Binding-site contacts:
Ligand atom C4 contacts residue ASN100 of chain 3.B at 4.2 Å.
Ligand atom C7 contacts residue ASN100 of chain 3.B at 3.9 Å.
Ligand atom C2 contacts residue ASN100 of chain 3.B at 2.5 Å.
Ligand atom C6 contacts residue TYR127 of chain 3.B at 3.5 Å (hydrophobic).
Ligand atom C5 contacts residue ASN100 of chain 3.B at 3.6 Å.
Ligand atom C4 contacts residue ILE130 of chain 3.B at 3.8 Å (hydrophobic).
Ligand atom C1 contacts residue ASN100 of chain 3.B at 1.4 Å.
Ligand atom N2 contacts residue ASN100 of chain 3.B at 2.9 Å (h-bond).
Ligand atom C1 contacts residue SER102 of chain 3.B at 3.9 Å.
Ligand atom O5 contacts residue SER102 of chain 3.B at 3.5 Å (h-bond).
Ligand atom O3 contacts residue ILE130 of chain 3.B at 3.5 Å.
Ligand atom C3 contacts residue ILE130 of chain 3.B at 4.0 Å (hydrophobic).
Ligand atom C5 contacts residue SER102 of chain 3.B at 3.7 Å.
Ligand atom C5 contacts residue SER102 of chain 3.B at 4.4 Å.
Ligand atom C8 contacts residue ASN100 of chain 3.B at 4.1 Å.
Ligand atom O5 contacts residue ASN100 of chain 3.B at 2.3 Å (h-bond).
Ligand atom C6 contacts residue SER102 of chain 3.B at 3.5 Å.
Ligand atom O4 contacts residue ILE130 of chain 3.B at 4.1 Å.
Ligand atom O5 contacts residue SER102 of chain 3.B at 4.4 Å.
Ligand atom C3 contacts residue ASN100 of chain 3.B at 3.8 Å.

This protein binds this small molecule.
Small molecule (SMILES): CC(=O)N[C@H]1CO[C@H](CO[C@@H]2O[C@@H](C)[C@@H](O)[C@@H](O)[C@@H]2O)[C@@H](O)[C@@H]1O

Sequence of chain 3.B:
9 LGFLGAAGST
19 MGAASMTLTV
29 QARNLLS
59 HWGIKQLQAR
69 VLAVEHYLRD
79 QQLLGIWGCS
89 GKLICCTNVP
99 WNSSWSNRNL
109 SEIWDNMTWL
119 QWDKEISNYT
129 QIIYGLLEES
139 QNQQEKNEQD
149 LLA